Binding-site contacts:
Ligand atom C6 contacts residue ILE55 of chain 1.A at 3.5 Å (hydrophobic).
Ligand atom N8 contacts residue LEU171 of chain 2.A at 3.3 Å.
Ligand atom N8 contacts residue ASP59 of chain 1.A at 3.0 Å.
Ligand atom C2 contacts residue ARG177 of chain 2.A at 2.7 Å.
Ligand atom DN9 contacts residue LEU171 of chain 2.A at 3.0 Å.
Ligand atom O2 contacts residue SER227 of chain 2.A at 2.9 Å.
Ligand atom C4 contacts residue ASN255 of chain 2.A at 3.4 Å.
Ligand atom C6 contacts residue GLN229 of chain 2.A at 3.0 Å.
Ligand atom N3 contacts residue ARG177 of chain 2.A at 2.1 Å.
Ligand atom O2 contacts residue VAL228 of chain 2.A at 2.0 Å.
Ligand atom N8 contacts residue PHE160 of chain 2.A at 3.2 Å.
Ligand atom DN1 contacts residue SER227 of chain 2.A at 2.9 Å.
Ligand atom O6 contacts residue ILE55 of chain 1.A at 2.8 Å.
Ligand atom N1 contacts residue GLN229 of chain 2.A at 3.0 Å (h-bond).
Ligand atom N8 contacts residue THR58 of chain 1.A at 2.8 Å.
Ligand atom DN1 contacts residue GLN229 of chain 2.A at 1.9 Å.
Ligand atom C4 contacts residue ARG177 of chain 2.A at 3.0 Å.
Ligand atom C6 contacts residue THR58 of chain 1.A at 3.2 Å.
Ligand atom N9 contacts residue PHE160 of chain 2.A at 3.3 Å.
Ligand atom C5 contacts residue THR58 of chain 1.A at 3.1 Å.
Ligand atom O6 contacts residue TYR9 of chain 1.A at 3.5 Å.
Ligand atom DN1 contacts residue VAL228 of chain 2.A at 3.1 Å.
Ligand atom N3 contacts residue ASN255 of chain 2.A at 3.0 Å.
Ligand atom DN9 contacts residue PHE160 of chain 2.A at 3.5 Å.
Ligand atom N9 contacts residue ARG177 of chain 2.A at 3.3 Å.
Ligand atom N9 contacts residue LEU171 of chain 2.A at 3.5 Å.
Ligand atom N8 contacts residue ALA57 of chain 1.A at 2.9 Å.
Ligand atom C2 contacts residue ASN255 of chain 2.A at 3.5 Å.
Ligand atom O6 contacts residue THR58 of chain 1.A at 2.9 Å.
Ligand atom C4 contacts residue PHE160 of chain 2.A at 3.4 Å (hydrophobic).
Ligand atom O2 contacts residue ARG177 of chain 2.A at 2.0 Å.
Ligand atom N7 contacts residue PHE160 of chain 2.A at 3.3 Å.
Ligand atom C6 contacts residue PHE160 of chain 2.A at 3.4 Å (hydrophobic).
Ligand atom DN9 contacts residue ARG177 of chain 2.A at 3.0 Å.
Ligand atom C5 contacts residue PHE160 of chain 2.A at 3.4 Å (hydrophobic).
Ligand atom N7 contacts residue ALA57 of chain 1.A at 3.0 Å.
Ligand atom N9 contacts residue THR58 of chain 1.A at 3.4 Å.
Ligand atom C2 contacts residue VAL228 of chain 2.A at 3.1 Å (hydrophobic).
Ligand atom N7 contacts residue THR58 of chain 1.A at 2.0 Å.
Ligand atom O6 contacts residue GLN229 of chain 2.A at 2.0 Å.

Sequence of chain 2.A:
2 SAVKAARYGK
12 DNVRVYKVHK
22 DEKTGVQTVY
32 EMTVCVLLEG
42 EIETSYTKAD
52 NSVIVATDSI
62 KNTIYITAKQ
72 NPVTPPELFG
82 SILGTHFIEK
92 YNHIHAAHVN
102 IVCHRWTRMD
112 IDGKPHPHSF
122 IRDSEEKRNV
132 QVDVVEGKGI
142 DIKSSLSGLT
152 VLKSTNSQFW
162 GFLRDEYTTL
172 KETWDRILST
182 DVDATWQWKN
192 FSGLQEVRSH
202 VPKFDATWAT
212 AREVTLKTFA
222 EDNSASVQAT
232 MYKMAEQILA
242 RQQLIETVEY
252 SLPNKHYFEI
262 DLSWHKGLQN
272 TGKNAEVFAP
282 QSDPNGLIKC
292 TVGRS

A protein and the small-molecule ligand that binds it are described below.
Small molecule (SMILES): O=c1[nH]c(=O)c2nn[nH]c2[nH]1

Sequence of chain 1.A:
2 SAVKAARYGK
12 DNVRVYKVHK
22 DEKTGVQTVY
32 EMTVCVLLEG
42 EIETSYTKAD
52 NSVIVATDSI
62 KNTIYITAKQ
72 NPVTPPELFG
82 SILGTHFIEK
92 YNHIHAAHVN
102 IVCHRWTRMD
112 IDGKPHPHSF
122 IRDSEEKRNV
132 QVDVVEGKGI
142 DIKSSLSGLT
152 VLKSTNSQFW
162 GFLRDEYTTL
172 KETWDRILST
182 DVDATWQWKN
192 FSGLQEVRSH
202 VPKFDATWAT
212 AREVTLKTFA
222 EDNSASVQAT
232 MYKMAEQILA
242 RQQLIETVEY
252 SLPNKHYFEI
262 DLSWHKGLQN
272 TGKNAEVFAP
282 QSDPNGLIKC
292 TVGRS